Sequence of chain 1.B:
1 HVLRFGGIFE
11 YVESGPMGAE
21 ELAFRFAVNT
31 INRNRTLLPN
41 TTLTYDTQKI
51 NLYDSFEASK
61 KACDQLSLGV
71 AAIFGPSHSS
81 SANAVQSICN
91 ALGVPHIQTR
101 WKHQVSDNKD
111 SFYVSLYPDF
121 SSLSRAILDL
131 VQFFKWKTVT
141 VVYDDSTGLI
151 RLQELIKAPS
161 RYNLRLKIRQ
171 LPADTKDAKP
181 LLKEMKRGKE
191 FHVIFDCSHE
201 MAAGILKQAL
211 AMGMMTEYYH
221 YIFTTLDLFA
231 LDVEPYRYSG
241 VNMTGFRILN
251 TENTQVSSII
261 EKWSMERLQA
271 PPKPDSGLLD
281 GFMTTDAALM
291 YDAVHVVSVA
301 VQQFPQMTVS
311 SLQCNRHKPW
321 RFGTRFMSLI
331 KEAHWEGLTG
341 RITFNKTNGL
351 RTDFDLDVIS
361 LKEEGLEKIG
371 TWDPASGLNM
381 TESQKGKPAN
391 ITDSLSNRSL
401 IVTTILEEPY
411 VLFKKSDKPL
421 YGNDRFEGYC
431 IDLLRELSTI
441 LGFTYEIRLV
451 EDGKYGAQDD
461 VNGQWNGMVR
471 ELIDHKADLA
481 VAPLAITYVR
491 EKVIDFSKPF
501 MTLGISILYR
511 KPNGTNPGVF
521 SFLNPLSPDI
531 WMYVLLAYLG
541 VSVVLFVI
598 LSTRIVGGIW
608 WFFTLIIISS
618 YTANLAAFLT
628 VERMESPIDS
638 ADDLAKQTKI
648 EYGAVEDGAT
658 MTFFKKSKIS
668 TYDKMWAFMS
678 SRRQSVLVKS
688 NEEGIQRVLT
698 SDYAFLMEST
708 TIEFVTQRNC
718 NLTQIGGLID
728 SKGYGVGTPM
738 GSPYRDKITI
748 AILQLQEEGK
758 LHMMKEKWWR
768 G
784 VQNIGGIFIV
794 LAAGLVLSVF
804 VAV

A small-molecule ligand and the protein it binds are described below.
Small molecule (SMILES): CC(=O)N[C@@H]1[C@@H](O)[C@H](O)[C@@H](CO)O[C@H]1O

Binding-site contacts:
Ligand atom C8 contacts residue ASN379 of chain 1.B at 4.4 Å.
Ligand atom C5 contacts residue ASN379 of chain 1.B at 3.7 Å.
Ligand atom O5 contacts residue ASN379 of chain 1.B at 2.4 Å (h-bond).
Ligand atom C2 contacts residue ASN379 of chain 1.B at 2.5 Å.
Ligand atom O6 contacts residue ASN379 of chain 1.B at 4.2 Å.
Ligand atom O6 contacts residue THR381 of chain 1.B at 3.7 Å.
Ligand atom N2 contacts residue GLN384 of chain 1.B at 3.6 Å.
Ligand atom C3 contacts residue GLN384 of chain 1.B at 4.1 Å.
Ligand atom O5 contacts residue GLN384 of chain 1.B at 4.1 Å.
Ligand atom C1 contacts residue ASN379 of chain 1.B at 1.4 Å.
Ligand atom C7 contacts residue GLN384 of chain 1.B at 4.2 Å.
Ligand atom C2 contacts residue GLN384 of chain 1.B at 4.0 Å.
Ligand atom C5 contacts residue GLN384 of chain 1.B at 4.1 Å.
Ligand atom N2 contacts residue ASN379 of chain 1.B at 2.9 Å (h-bond).
Ligand atom C7 contacts residue ASN379 of chain 1.B at 3.3 Å.
Ligand atom C8 contacts residue GLN384 of chain 1.B at 4.4 Å.
Ligand atom C1 contacts residue GLN384 of chain 1.B at 3.4 Å.
Ligand atom O7 contacts residue SER376 of chain 1.B at 4.3 Å.
Ligand atom O7 contacts residue ASN379 of chain 1.B at 3.2 Å (h-bond).
Ligand atom C4 contacts residue ASN379 of chain 1.B at 4.2 Å.
Ligand atom C3 contacts residue ASN379 of chain 1.B at 3.8 Å.